The small molecule below binds the protein below.
Small molecule (SMILES): CC(=O)N[C@H]1[C@H](O[C@H]2[C@H](O)[C@@H](NC(C)=O)CO[C@@H]2CO)O[C@H](CO)[C@@H](O)[C@@H]1O

Binding-site contacts:
Ligand atom C5 contacts residue ASN60 of chain 1.HB at 3.6 Å.
Ligand atom C1 contacts residue SER49 of chain 1.HB at 4.5 Å.
Ligand atom C2 contacts residue ASN60 of chain 1.HB at 2.5 Å.
Ligand atom C1 contacts residue ASN60 of chain 1.HB at 1.4 Å.
Ligand atom C8 contacts residue ASN60 of chain 1.HB at 4.3 Å.
Ligand atom O5 contacts residue ASN60 of chain 1.HB at 2.4 Å (h-bond).
Ligand atom C8 contacts residue THR47 of chain 1.HB at 3.6 Å.
Ligand atom C3 contacts residue ASN60 of chain 1.HB at 3.8 Å.
Ligand atom C4 contacts residue ASN60 of chain 1.HB at 4.2 Å.
Ligand atom C7 contacts residue THR47 of chain 1.HB at 4.5 Å.
Ligand atom O6 contacts residue GLU105 of chain 1.HB at 4.3 Å.
Ligand atom O7 contacts residue ASN60 of chain 1.HB at 3.1 Å (h-bond).
Ligand atom C7 contacts residue ASN60 of chain 1.HB at 3.1 Å.
Ligand atom O5 contacts residue THR103 of chain 1.HB at 4.5 Å.
Ligand atom N2 contacts residue ASN60 of chain 1.HB at 2.8 Å (h-bond).
Ligand atom O7 contacts residue NAG1 of chain 1.PJ at 3.6 Å.

Sequence of chain 1.HB:
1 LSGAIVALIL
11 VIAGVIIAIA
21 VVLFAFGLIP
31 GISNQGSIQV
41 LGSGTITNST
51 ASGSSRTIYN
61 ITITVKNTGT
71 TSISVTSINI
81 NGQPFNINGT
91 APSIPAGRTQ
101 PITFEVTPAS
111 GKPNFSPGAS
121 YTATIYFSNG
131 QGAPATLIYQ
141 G